Binding-site contacts:
Ligand atom O1G contacts residue ARG222 of chain 1.F at 3.4 Å (salt-bridge).
Ligand atom PG contacts residue GLU331 of chain 1.F at 2.8 Å.
Ligand atom O1G contacts residue ASP318 of chain 1.F at 2.6 Å (salt-bridge).
Ligand atom O3A contacts residue ASN242 of chain 1.F at 3.6 Å (h-bond).
Ligand atom C2 contacts residue LEU186 of chain 1.F at 3.6 Å (hydrophobic).
Ligand atom O2A contacts residue ILE330 of chain 1.F at 3.5 Å.
Ligand atom O3G contacts residue ASN333 of chain 1.F at 3.8 Å.
Ligand atom PG contacts residue ASN333 of chain 1.F at 3.4 Å.
Ligand atom O1B contacts residue GLU331 of chain 1.F at 2.9 Å (salt-bridge).
Ligand atom O2A contacts residue GLU331 of chain 1.F at 3.6 Å (salt-bridge).
Ligand atom O4' contacts residue LEU240 of chain 1.F at 3.4 Å.
Ligand atom O1G contacts residue GLU331 of chain 1.F at 3.6 Å (salt-bridge).
Ligand atom O2G contacts residue ASN333 of chain 1.F at 2.3 Å (h-bond).
Ligand atom PB contacts residue ASN242 of chain 1.F at 3.6 Å.
Ligand atom C3B contacts residue ASP318 of chain 1.F at 3.3 Å.
Ligand atom C3B contacts residue GLU331 of chain 1.F at 2.6 Å.
Ligand atom O2G contacts residue GLU331 of chain 1.F at 2.1 Å (salt-bridge).
Ligand atom O3' contacts residue THR241 of chain 1.F at 3.1 Å (h-bond).
Ligand atom PB contacts residue GLU331 of chain 1.F at 3.3 Å.
Ligand atom O1B contacts residue LYS74 of chain 1.F at 3.2 Å (salt-bridge).
Ligand atom N1 contacts residue LEU186 of chain 1.F at 3.1 Å (h-bond).
Ligand atom N3 contacts residue LYS198 of chain 1.F at 3.4 Å (salt-bridge).
Ligand atom O3G contacts residue ASN242 of chain 1.F at 3.9 Å.
Ligand atom O1G contacts residue ASN333 of chain 1.F at 3.5 Å (h-bond).
Ligand atom O3' contacts residue ASP200 of chain 1.F at 3.6 Å.
Ligand atom C2 contacts residue TYR185 of chain 1.F at 3.3 Å (hydrophobic).
Ligand atom O1A contacts residue LYS74 of chain 1.F at 3.0 Å.
Ligand atom N6 contacts residue LYS184 of chain 1.F at 2.9 Å (salt-bridge).
Ligand atom O2' contacts residue THR241 of chain 1.F at 2.8 Å (h-bond).
Ligand atom N6 contacts residue GLN183 of chain 1.F at 3.1 Å (h-bond).
Ligand atom O2B contacts residue ASN242 of chain 1.F at 3.0 Å (h-bond).
Ligand atom C6 contacts residue LYS184 of chain 1.F at 3.8 Å.
Ligand atom C3B contacts residue ASN242 of chain 1.F at 3.7 Å.
Ligand atom PG contacts residue ASP318 of chain 1.F at 3.4 Å.
Ligand atom C1' contacts residue HIS239 of chain 1.F at 3.9 Å.
Ligand atom N7 contacts residue GLN183 of chain 1.F at 3.7 Å.
Ligand atom C8 contacts residue ILE148 of chain 1.F at 3.9 Å (hydrophobic).
Ligand atom N3 contacts residue TYR185 of chain 1.F at 3.5 Å.
Ligand atom O1G contacts residue ARG202 of chain 1.F at 2.5 Å (salt-bridge).
Ligand atom N1 contacts residue TYR185 of chain 1.F at 3.6 Å.

Sequence of chain 1.F:
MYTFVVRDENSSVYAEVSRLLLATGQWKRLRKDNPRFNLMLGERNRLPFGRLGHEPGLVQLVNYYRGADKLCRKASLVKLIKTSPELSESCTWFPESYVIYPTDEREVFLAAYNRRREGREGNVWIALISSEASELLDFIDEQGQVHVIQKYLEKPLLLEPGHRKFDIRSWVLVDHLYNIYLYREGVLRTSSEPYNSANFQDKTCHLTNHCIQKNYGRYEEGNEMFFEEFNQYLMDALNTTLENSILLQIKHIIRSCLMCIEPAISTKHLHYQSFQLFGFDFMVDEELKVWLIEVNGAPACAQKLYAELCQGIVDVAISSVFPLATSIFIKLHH

The small molecule below binds the protein below.
Small molecule (SMILES): Nc1ncnc2c1ncn2[C@@H]1O[C@H](CO[P](=O)(O)O[P](=O)(O)CP(=O)(O)O)[C@@H](O)[C@H]1O